Sequence of chain 2.D:
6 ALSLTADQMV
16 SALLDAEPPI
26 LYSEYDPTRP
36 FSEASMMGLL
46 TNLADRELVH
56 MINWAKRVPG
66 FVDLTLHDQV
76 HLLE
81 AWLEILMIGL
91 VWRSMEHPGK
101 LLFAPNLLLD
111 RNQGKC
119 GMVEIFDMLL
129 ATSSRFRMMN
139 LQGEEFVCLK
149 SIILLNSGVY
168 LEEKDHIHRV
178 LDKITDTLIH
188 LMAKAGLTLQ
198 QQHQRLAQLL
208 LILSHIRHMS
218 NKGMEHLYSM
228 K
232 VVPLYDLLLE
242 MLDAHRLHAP

The small molecule below binds the protein below.
Small molecule (SMILES): Oc1ccc(C(=C(Cl)Cl)c2ccc(O)cc2)cc1

Binding-site contacts:
Ligand atom CAL contacts residue LEU83 of chain 2.D at 4.0 Å (hydrophobic).
Ligand atom CAE contacts residue LEU90 of chain 2.D at 4.2 Å (hydrophobic).
Ligand atom CAH contacts residue ALA49 of chain 2.D at 3.5 Å (hydrophobic).
Ligand atom CAE contacts residue PHE103 of chain 2.D at 4.2 Å (hydrophobic).
Ligand atom CAF contacts residue PHE103 of chain 2.D at 4.0 Å (hydrophobic).
Ligand atom CAK contacts residue LEU45 of chain 2.D at 3.5 Å (hydrophobic).
Ligand atom CAO contacts residue PHE103 of chain 2.D at 4.1 Å (hydrophobic).
Ligand atom OAB contacts residue LEU224 of chain 2.D at 4.2 Å.
Ligand atom CAQ contacts residue PHE103 of chain 2.D at 3.9 Å (hydrophobic).
Ligand atom CAI contacts residue PHE103 of chain 2.D at 4.0 Å (hydrophobic).
Ligand atom CAP contacts residue ALA49 of chain 2.D at 4.2 Å (hydrophobic).
Ligand atom CAL contacts residue ALA49 of chain 2.D at 3.7 Å (hydrophobic).
Ligand atom CLD contacts residue LEU127 of chain 2.D at 4.0 Å.
Ligand atom CAG contacts residue LEU45 of chain 2.D at 3.8 Å (hydrophobic).
Ligand atom CAF contacts residue GLU52 of chain 2.D at 3.2 Å.
Ligand atom OAA contacts residue GLU52 of chain 2.D at 2.6 Å (salt-bridge).
Ligand atom CAF contacts residue LEU48 of chain 2.D at 4.1 Å (hydrophobic).
Ligand atom CAP contacts residue THR46 of chain 2.D at 3.7 Å.
Ligand atom CAE contacts residue LEU86 of chain 2.D at 3.5 Å (hydrophobic).
Ligand atom CAG contacts residue THR46 of chain 2.D at 3.7 Å.
Ligand atom CAO contacts residue LEU86 of chain 2.D at 4.0 Å (hydrophobic).
Ligand atom CLD contacts residue PHE103 of chain 2.D at 3.8 Å.
Ligand atom CAI contacts residue LEU86 of chain 2.D at 4.1 Å (hydrophobic).
Ligand atom OAA contacts residue ARG93 of chain 2.D at 3.1 Å (salt-bridge).
Ligand atom CAO contacts residue GLU52 of chain 2.D at 3.3 Å.
Ligand atom CAJ contacts residue ALA49 of chain 2.D at 4.1 Å (hydrophobic).
Ligand atom CAH contacts residue LEU224 of chain 2.D at 3.9 Å (hydrophobic).
Ligand atom CAO contacts residue ARG93 of chain 2.D at 4.2 Å.
Ligand atom CAP contacts residue LEU224 of chain 2.D at 4.0 Å (hydrophobic).
Ligand atom CAG contacts residue LEU224 of chain 2.D at 3.9 Å (hydrophobic).
Ligand atom OAB contacts residue THR46 of chain 2.D at 2.9 Å (h-bond).
Ligand atom CAE contacts residue MET87 of chain 2.D at 4.3 Å (hydrophobic).
Ligand atom CAJ contacts residue PHE103 of chain 2.D at 4.1 Å (hydrophobic).
Ligand atom CAG contacts residue MET42 of chain 2.D at 4.0 Å (hydrophobic).
Ligand atom CLD contacts residue MET87 of chain 2.D at 4.1 Å.
Ligand atom CAH contacts residue TRP82 of chain 2.D at 4.1 Å (hydrophobic).
Ligand atom CLC contacts residue LEU224 of chain 2.D at 4.2 Å.
Ligand atom OAA contacts residue LEU86 of chain 2.D at 3.8 Å.
Ligand atom CLC contacts residue MET120 of chain 2.D at 3.6 Å.
Ligand atom CAJ contacts residue LEU45 of chain 2.D at 4.0 Å (hydrophobic).